Binding-site contacts:
Ligand atom CB contacts residue ASN176 of chain 1.A at 3.3 Å.
Ligand atom N contacts residue ASN227 of chain 1.A at 2.8 Å (h-bond).
Ligand atom C contacts residue ASN176 of chain 1.A at 3.7 Å.
Ligand atom CB contacts residue ASN227 of chain 1.A at 3.7 Å.
Ligand atom N contacts residue LEU175 of chain 1.A at 3.4 Å.
Ligand atom N contacts residue ASN176 of chain 1.A at 2.8 Å (h-bond).
Ligand atom C contacts residue LEU175 of chain 1.A at 3.5 Å (hydrophobic).
Ligand atom CA contacts residue ASN176 of chain 1.A at 3.8 Å.
Ligand atom O1P contacts residue ARG57 of chain 1.A at 3.0 Å (salt-bridge).
Ligand atom O1P contacts residue ARG130 of chain 1.A at 2.9 Å (salt-bridge).
Ligand atom O contacts residue VAL179 of chain 1.A at 3.5 Å.
Ligand atom O2P contacts residue ARG130 of chain 1.A at 2.9 Å (salt-bridge).
Ligand atom OE2 contacts residue GLY172 of chain 1.A at 3.6 Å.
Ligand atom O2P contacts residue TYR131 of chain 1.A at 2.5 Å (h-bond).
Ligand atom CD contacts residue LYS123 of chain 1.A at 3.4 Å.
Ligand atom CA contacts residue ASN227 of chain 1.A at 3.7 Å.
Ligand atom CA contacts residue ASN227 of chain 1.A at 3.7 Å.
Ligand atom O contacts residue LEU175 of chain 1.A at 3.6 Å.
Ligand atom CD2 contacts residue ASN51 of chain 1.A at 3.5 Å.
Ligand atom N contacts residue GLU183 of chain 1.A at 3.4 Å (salt-bridge).
Ligand atom CZ contacts residue LYS50 of chain 1.A at 3.6 Å.
Ligand atom O contacts residue LEU230 of chain 1.A at 3.3 Å.
Ligand atom O contacts residue ASN227 of chain 1.A at 2.9 Å (h-bond).
Ligand atom P contacts residue TYR131 of chain 1.A at 3.7 Å.
Ligand atom C contacts residue ASN227 of chain 1.A at 3.7 Å.
Ligand atom CD contacts residue ILE220 of chain 1.A at 3.6 Å (hydrophobic).
Ligand atom OE2 contacts residue LYS123 of chain 1.A at 3.4 Å.
Ligand atom OG contacts residue GLU183 of chain 1.A at 3.3 Å (salt-bridge).
Ligand atom O3P contacts residue ARG57 of chain 1.A at 2.9 Å (salt-bridge).
Ligand atom CE2 contacts residue ASN51 of chain 1.A at 3.6 Å.
Ligand atom CD1 contacts residue ASN227 of chain 1.A at 3.3 Å.
Ligand atom CE1 contacts residue LEU230 of chain 1.A at 3.5 Å (hydrophobic).
Ligand atom N contacts residue GLU183 of chain 1.A at 3.6 Å.
Ligand atom CB contacts residue GLU183 of chain 1.A at 3.4 Å.
Ligand atom OG contacts residue TRP231 of chain 1.A at 3.0 Å (h-bond).
Ligand atom CA contacts residue ASN176 of chain 1.A at 3.6 Å.
Ligand atom OE1 contacts residue LYS123 of chain 1.A at 2.7 Å (salt-bridge).
Ligand atom CA contacts residue LEU175 of chain 1.A at 3.6 Å (hydrophobic).
Ligand atom CB contacts residue ASN176 of chain 1.A at 3.5 Å.
Ligand atom CD contacts residue LEU223 of chain 1.A at 3.5 Å (hydrophobic).

Sequence of chain 1.A:
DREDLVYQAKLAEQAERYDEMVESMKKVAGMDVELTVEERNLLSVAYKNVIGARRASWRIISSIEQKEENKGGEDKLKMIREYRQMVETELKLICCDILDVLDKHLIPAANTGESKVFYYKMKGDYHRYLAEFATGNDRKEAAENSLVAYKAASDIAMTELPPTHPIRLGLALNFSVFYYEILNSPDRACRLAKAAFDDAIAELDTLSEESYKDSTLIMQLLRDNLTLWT

This protein binds this small molecule.
Small molecule (SMILES): NC(N)=NCCC[C@H](N)C(=O)N[C@@H](CO)C(=O)N[C@@H](Cc1ccccc1)C(=O)N[C@@H](COP(=O)(O)O)C(=O)N[C@@H](CCC(=O)O)C(=O)N1CCC[C@H]1C(=O)N[C@@H](Cc1ccccc1)C(=O)NCC=O